This protein binds this small molecule.
Small molecule (SMILES): CC(=O)N[C@@H]1[C@@H](O)[C@H](O)[C@@H](CO)O[C@H]1O

Binding-site contacts:
Ligand atom N2 contacts residue ASN308 of chain 1.F at 3.1 Å (h-bond).
Ligand atom C5 contacts residue ASN308 of chain 1.F at 3.6 Å.
Ligand atom C3 contacts residue ASN308 of chain 1.F at 3.8 Å.
Ligand atom O7 contacts residue TRP364 of chain 1.F at 4.5 Å.
Ligand atom C4 contacts residue ASN308 of chain 1.F at 4.2 Å.
Ligand atom C2 contacts residue ASN308 of chain 1.F at 2.5 Å.
Ligand atom C1 contacts residue ASN308 of chain 1.F at 1.4 Å.
Ligand atom O5 contacts residue ASN308 of chain 1.F at 2.2 Å (h-bond).
Ligand atom O7 contacts residue ASN308 of chain 1.F at 4.1 Å.
Ligand atom C7 contacts residue ASN308 of chain 1.F at 3.8 Å.

Sequence of chain 1.F:
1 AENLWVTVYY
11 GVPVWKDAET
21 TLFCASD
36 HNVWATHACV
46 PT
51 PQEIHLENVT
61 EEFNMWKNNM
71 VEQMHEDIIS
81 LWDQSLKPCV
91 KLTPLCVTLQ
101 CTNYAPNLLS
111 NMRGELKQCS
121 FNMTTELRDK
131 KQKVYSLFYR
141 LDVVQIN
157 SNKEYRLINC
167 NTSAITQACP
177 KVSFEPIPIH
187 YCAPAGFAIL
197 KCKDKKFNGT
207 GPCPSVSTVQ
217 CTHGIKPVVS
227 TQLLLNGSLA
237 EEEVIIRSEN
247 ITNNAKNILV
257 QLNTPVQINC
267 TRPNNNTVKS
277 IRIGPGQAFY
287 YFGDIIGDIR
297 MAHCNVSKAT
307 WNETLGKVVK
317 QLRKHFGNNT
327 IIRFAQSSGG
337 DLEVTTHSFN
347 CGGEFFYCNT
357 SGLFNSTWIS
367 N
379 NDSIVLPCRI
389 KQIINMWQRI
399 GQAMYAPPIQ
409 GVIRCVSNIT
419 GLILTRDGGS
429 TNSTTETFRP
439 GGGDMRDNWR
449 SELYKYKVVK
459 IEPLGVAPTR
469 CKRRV